Binding-site contacts:
Ligand atom C7 contacts residue TRP359 of chain 1.B at 4.2 Å (hydrophobic).
Ligand atom O5 contacts residue ASN64 of chain 1.B at 2.4 Å (h-bond).
Ligand atom N2 contacts residue ASN64 of chain 1.B at 2.7 Å (h-bond).
Ligand atom C5 contacts residue TRP359 of chain 1.B at 4.0 Å (hydrophobic).
Ligand atom C3 contacts residue ASN64 of chain 1.B at 3.7 Å.
Ligand atom C1 contacts residue ASN64 of chain 1.B at 1.4 Å.
Ligand atom O5 contacts residue TRP359 of chain 1.B at 4.3 Å.
Ligand atom C8 contacts residue TRP359 of chain 1.B at 3.7 Å (hydrophobic).
Ligand atom O7 contacts residue ASN64 of chain 1.B at 3.8 Å.
Ligand atom O7 contacts residue TRP359 of chain 1.B at 4.0 Å.
Ligand atom O3 contacts residue TRP359 of chain 1.B at 4.3 Å.
Ligand atom C1 contacts residue TRP359 of chain 1.B at 3.7 Å (hydrophobic).
Ligand atom C5 contacts residue ASN64 of chain 1.B at 3.7 Å.
Ligand atom C7 contacts residue ASN64 of chain 1.B at 3.4 Å.
Ligand atom C8 contacts residue ASN64 of chain 1.B at 4.5 Å.
Ligand atom N2 contacts residue TRP359 of chain 1.B at 3.5 Å (h-bond).
Ligand atom C4 contacts residue ASN64 of chain 1.B at 4.2 Å.
Ligand atom C2 contacts residue TRP359 of chain 1.B at 4.1 Å (hydrophobic).
Ligand atom C3 contacts residue TRP359 of chain 1.B at 3.8 Å (hydrophobic).
Ligand atom C4 contacts residue TRP359 of chain 1.B at 4.3 Å (hydrophobic).
Ligand atom C2 contacts residue ASN64 of chain 1.B at 2.3 Å.
Ligand atom O4 contacts residue TRP359 of chain 1.B at 4.0 Å.

Sequence of chain 1.B:
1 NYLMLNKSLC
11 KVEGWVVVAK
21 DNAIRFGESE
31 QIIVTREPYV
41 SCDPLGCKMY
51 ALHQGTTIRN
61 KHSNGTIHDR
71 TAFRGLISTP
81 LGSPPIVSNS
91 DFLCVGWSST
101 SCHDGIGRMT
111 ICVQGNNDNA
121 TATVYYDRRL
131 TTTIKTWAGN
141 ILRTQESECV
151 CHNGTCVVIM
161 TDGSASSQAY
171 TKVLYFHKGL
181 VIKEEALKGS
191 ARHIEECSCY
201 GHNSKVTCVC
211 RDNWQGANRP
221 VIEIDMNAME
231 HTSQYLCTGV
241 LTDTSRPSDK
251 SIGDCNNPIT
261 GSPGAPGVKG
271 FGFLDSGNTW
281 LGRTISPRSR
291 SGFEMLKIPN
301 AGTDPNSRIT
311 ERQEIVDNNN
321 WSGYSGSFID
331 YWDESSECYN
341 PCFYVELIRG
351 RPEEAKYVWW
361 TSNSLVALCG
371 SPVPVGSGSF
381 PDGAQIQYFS

The small molecule below binds the protein below.
Small molecule (SMILES): CC(=O)N[C@H]1[C@H](O[C@H]2[C@H](O)[C@@H](NC(C)=O)CO[C@@H]2CO)O[C@H](CO)[C@@H](O[C@@H]2O[C@H](CO)[C@@H](O)[C@H](O)[C@@H]2O)[C@@H]1O